Binding-site contacts:
Ligand atom O24 contacts residue SER205 of chain 1.E at 3.6 Å (h-bond).
Ligand atom C11 contacts residue SER114 of chain 1.E at 3.2 Å.
Ligand atom C20 contacts residue SER195 of chain 1.E at 3.5 Å.
Ligand atom O24 contacts residue ASN299 of chain 1.E at 3.5 Å (h-bond).
Ligand atom C14 contacts residue LEU197 of chain 1.E at 3.9 Å (hydrophobic).
Ligand atom C04 contacts residue SER114 of chain 1.E at 3.5 Å.
Ligand atom C08 contacts residue ILE111 of chain 1.E at 3.6 Å (hydrophobic).
Ligand atom C02 contacts residue SER205 of chain 1.E at 3.5 Å.
Ligand atom O23 contacts residue SER206 of chain 1.E at 3.4 Å (h-bond).
Ligand atom N12 contacts residue VAL324 of chain 1.E at 3.7 Å.
Ligand atom C21 contacts residue ASP110 of chain 1.E at 3.3 Å.
Ligand atom C03 contacts residue SER209 of chain 1.E at 3.5 Å.
Ligand atom C07 contacts residue ASN299 of chain 1.E at 3.8 Å.
Ligand atom C04 contacts residue PHE296 of chain 1.E at 3.8 Å (hydrophobic).
Ligand atom C17 contacts residue PHE320 of chain 1.E at 3.5 Å (hydrophobic).
Ligand atom C18 contacts residue ASN299 of chain 1.E at 4.0 Å.
Ligand atom C22 contacts residue SER195 of chain 1.E at 3.3 Å.
Ligand atom C11 contacts residue PHE295 of chain 1.E at 3.5 Å (hydrophobic).
Ligand atom C22 contacts residue VAL107 of chain 1.E at 3.7 Å (hydrophobic).
Ligand atom C10 contacts residue ASP110 of chain 1.E at 3.8 Å.
Ligand atom O23 contacts residue SER205 of chain 1.E at 2.5 Å (h-bond).
Ligand atom O09 contacts residue ASP110 of chain 1.E at 3.5 Å (salt-bridge).
Ligand atom O23 contacts residue SER209 of chain 1.E at 3.7 Å.
Ligand atom N12 contacts residue ASP110 of chain 1.E at 3.1 Å (salt-bridge).
Ligand atom O24 contacts residue LEU197 of chain 1.E at 4.0 Å.
Ligand atom C11 contacts residue TRP292 of chain 1.E at 3.8 Å (hydrophobic).
Ligand atom C02 contacts residue PHE296 of chain 1.E at 3.6 Å (hydrophobic).
Ligand atom C16 contacts residue LEU197 of chain 1.E at 3.7 Å (hydrophobic).
Ligand atom C10 contacts residue SER114 of chain 1.E at 3.5 Å.
Ligand atom C01 contacts residue SER205 of chain 1.E at 3.9 Å.
Ligand atom C15 contacts residue LEU197 of chain 1.E at 3.8 Å (hydrophobic).
Ligand atom C03 contacts residue PHE296 of chain 1.E at 3.5 Å (hydrophobic).
Ligand atom O23 contacts residue PHE296 of chain 1.E at 3.7 Å.
Ligand atom C07 contacts residue ILE111 of chain 1.E at 4.0 Å (hydrophobic).
Ligand atom N12 contacts residue SER114 of chain 1.E at 2.7 Å (h-bond).
Ligand atom C19 contacts residue SER195 of chain 1.E at 3.3 Å.
Ligand atom N12 contacts residue TRP328 of chain 1.E at 3.8 Å.
Ligand atom C16 contacts residue SER195 of chain 1.E at 3.6 Å.
Ligand atom C11 contacts residue ASP110 of chain 1.E at 4.1 Å.
Ligand atom N12 contacts residue TRP292 of chain 1.E at 3.9 Å.

Sequence of chain 1.E:
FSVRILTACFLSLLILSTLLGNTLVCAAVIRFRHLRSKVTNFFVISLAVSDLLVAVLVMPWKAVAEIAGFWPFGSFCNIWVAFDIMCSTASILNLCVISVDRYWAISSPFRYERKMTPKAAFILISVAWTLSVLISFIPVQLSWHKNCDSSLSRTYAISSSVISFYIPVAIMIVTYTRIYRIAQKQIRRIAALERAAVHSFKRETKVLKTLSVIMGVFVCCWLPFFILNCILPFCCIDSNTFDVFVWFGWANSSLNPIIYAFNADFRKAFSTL

This protein binds this small molecule.
Small molecule (SMILES): NC[C@@H]1O[C@H](C23CC4CC(CC(C4)C2)C3)Cc2c1ccc(O)c2O